Sequence of chain 15.A:
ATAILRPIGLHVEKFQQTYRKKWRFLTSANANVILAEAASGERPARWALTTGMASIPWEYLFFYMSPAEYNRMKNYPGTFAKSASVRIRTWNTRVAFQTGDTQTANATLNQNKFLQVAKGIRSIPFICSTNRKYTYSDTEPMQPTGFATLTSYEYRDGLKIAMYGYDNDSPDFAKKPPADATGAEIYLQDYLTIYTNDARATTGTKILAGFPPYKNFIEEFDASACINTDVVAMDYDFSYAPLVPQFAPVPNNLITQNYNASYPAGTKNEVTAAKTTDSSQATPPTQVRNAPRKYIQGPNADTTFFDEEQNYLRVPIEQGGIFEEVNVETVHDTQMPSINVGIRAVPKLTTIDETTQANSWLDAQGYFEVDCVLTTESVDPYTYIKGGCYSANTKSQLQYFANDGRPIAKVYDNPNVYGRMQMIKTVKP

Sequence of chain 16.A:
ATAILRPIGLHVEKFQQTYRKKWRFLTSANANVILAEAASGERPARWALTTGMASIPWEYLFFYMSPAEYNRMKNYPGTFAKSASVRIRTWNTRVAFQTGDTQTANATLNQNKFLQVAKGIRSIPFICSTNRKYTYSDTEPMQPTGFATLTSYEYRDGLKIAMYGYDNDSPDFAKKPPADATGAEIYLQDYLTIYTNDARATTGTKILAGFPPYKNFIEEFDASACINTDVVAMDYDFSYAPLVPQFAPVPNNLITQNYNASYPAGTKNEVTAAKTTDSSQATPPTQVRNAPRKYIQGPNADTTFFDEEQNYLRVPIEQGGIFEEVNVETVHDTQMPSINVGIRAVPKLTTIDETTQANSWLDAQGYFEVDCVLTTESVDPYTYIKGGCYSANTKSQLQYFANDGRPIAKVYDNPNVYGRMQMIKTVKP

Binding-site contacts:
Ligand atom P contacts residue ARG184 of chain 51.A at 2.8 Å.
Ligand atom C2 contacts residue ILE172 of chain 15.A at 3.8 Å (hydrophobic).
Ligand atom O6 contacts residue DC1 of chain 16.C at 2.9 Å (h-bond).
Ligand atom C6 contacts residue LYS186 of chain 51.A at 3.7 Å.
Ligand atom N4 contacts residue LYS186 of chain 51.A at 3.9 Å.
Ligand atom OP1 contacts residue ARG251 of chain 51.A at 3.4 Å (salt-bridge).
Ligand atom C2 contacts residue PRO171 of chain 15.A at 3.6 Å (hydrophobic).
Ligand atom N7 contacts residue ARG170 of chain 15.A at 3.8 Å.
Ligand atom N2 contacts residue PRO171 of chain 15.A at 2.9 Å (h-bond).
Ligand atom O4' contacts residue ASP535 of chain 51.A at 3.7 Å.
Ligand atom N1 contacts residue PRO171 of chain 15.A at 3.8 Å.
Ligand atom C2 contacts residue ARG170 of chain 15.A at 3.9 Å.
Ligand atom O2 contacts residue LYS185 of chain 51.A at 3.7 Å.
Ligand atom C6 contacts residue ARG170 of chain 15.A at 1.9 Å.
Ligand atom C6 contacts residue DC1 of chain 16.C at 3.5 Å.
Ligand atom N4 contacts residue LYS379 of chain 16.A at 3.0 Å (salt-bridge).
Ligand atom N1 contacts residue ARG170 of chain 15.A at 2.5 Å (salt-bridge).
Ligand atom N1 contacts residue DC1 of chain 16.C at 2.9 Å (h-bond).
Ligand atom C4' contacts residue ARG184 of chain 51.A at 3.4 Å.
Ligand atom O3' contacts residue ARG184 of chain 51.A at 3.1 Å (salt-bridge).
Ligand atom O5' contacts residue ARG184 of chain 51.A at 2.3 Å (salt-bridge).
Ligand atom N4 contacts residue LEU169 of chain 15.A at 3.9 Å.
Ligand atom O6 contacts residue ARG170 of chain 15.A at 0.9 Å (salt-bridge).
Ligand atom N2 contacts residue DC1 of chain 16.C at 2.8 Å (h-bond).
Ligand atom C2 contacts residue DC1 of chain 16.C at 3.5 Å.
Ligand atom N3 contacts residue ILE172 of chain 15.A at 3.5 Å.
Ligand atom OP1 contacts residue ARG184 of chain 51.A at 2.5 Å (salt-bridge).
Ligand atom N4 contacts residue ILE172 of chain 15.A at 3.7 Å.
Ligand atom C4 contacts residue LYS186 of chain 51.A at 3.6 Å.
Ligand atom C4 contacts residue ILE172 of chain 15.A at 3.5 Å (hydrophobic).
Ligand atom N4 contacts residue ASN380 of chain 16.A at 3.1 Å (h-bond).
Ligand atom N3 contacts residue LYS186 of chain 51.A at 3.5 Å.
Ligand atom C5' contacts residue ARG251 of chain 51.A at 3.8 Å.
Ligand atom C4' contacts residue ARG251 of chain 51.A at 3.8 Å.
Ligand atom C5' contacts residue ARG184 of chain 51.A at 3.4 Å.
Ligand atom C5 contacts residue ARG170 of chain 15.A at 3.1 Å.
Ligand atom N2 contacts residue ILE172 of chain 15.A at 3.6 Å.
Ligand atom O2 contacts residue ARG184 of chain 51.A at 3.7 Å.
Ligand atom C4 contacts residue LYS379 of chain 16.A at 3.9 Å.
Ligand atom C5 contacts residue LYS186 of chain 51.A at 3.6 Å.

Sequence of chain 51.A:
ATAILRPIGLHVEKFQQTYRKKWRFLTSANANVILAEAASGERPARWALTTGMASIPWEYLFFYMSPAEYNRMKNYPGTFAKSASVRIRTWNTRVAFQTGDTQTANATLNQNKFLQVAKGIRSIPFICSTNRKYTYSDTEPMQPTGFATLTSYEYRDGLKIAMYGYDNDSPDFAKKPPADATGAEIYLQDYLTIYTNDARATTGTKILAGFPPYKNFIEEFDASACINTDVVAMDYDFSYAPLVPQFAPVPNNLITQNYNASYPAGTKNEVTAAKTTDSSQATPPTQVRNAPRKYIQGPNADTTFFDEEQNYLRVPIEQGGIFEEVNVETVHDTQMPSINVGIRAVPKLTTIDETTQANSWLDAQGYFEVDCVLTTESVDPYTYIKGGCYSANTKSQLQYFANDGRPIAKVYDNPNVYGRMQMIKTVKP

The protein below binds the small molecule below.
Small molecule (SMILES): N=c1ccn([C@H]2C[C@H](O[P](=O)(O)OC[C@H]3O[C@@H](n4cnc5c(=O)nc(N)[nH]c54)C[C@@H]3O)[C@@H](COP(=O)=O)O2)c(=O)[nH]1